The small molecule below binds the protein below.
Small molecule (SMILES): CC(=O)N[C@H]1[C@H](O[C@H]2[C@H](O)[C@@H](NC(C)=O)CO[C@@H]2CO)O[C@H](CO)[C@@H](O[C@@H]2O[C@H](CO)[C@@H](O)[C@H](O)[C@@H]2O)[C@@H]1O

Binding-site contacts:
Ligand atom N2 contacts residue PRO55 of chain 2.C at 3.3 Å (h-bond).
Ligand atom C5 contacts residue PHE59 of chain 2.C at 4.0 Å (hydrophobic).
Ligand atom C4 contacts residue PHE59 of chain 2.C at 3.8 Å (hydrophobic).
Ligand atom C7 contacts residue PRO55 of chain 2.C at 4.2 Å (hydrophobic).
Ligand atom O3 contacts residue PRO55 of chain 2.C at 4.0 Å.
Ligand atom C3 contacts residue PHE59 of chain 2.C at 4.5 Å (hydrophobic).
Ligand atom O3 contacts residue PHE59 of chain 2.C at 4.4 Å.
Ligand atom O5 contacts residue HIS80 of chain 2.C at 3.1 Å (h-bond).
Ligand atom C2 contacts residue SER79 of chain 2.C at 4.3 Å.
Ligand atom C1 contacts residue SER79 of chain 2.C at 3.1 Å.
Ligand atom O6 contacts residue PHE56 of chain 2.C at 4.0 Å.
Ligand atom C7 contacts residue ASN77 of chain 2.C at 3.3 Å.
Ligand atom C6 contacts residue PHE59 of chain 2.C at 3.6 Å (hydrophobic).
Ligand atom N2 contacts residue ASN77 of chain 2.C at 2.8 Å (h-bond).
Ligand atom C5 contacts residue ASN77 of chain 2.C at 3.6 Å.
Ligand atom C4 contacts residue ASN77 of chain 2.C at 4.1 Å.
Ligand atom C8 contacts residue LYS161 of chain 2.C at 4.2 Å.
Ligand atom C3 contacts residue ASN77 of chain 2.C at 3.6 Å.
Ligand atom C1 contacts residue ASN77 of chain 2.C at 1.4 Å.
Ligand atom O7 contacts residue ASN77 of chain 2.C at 3.3 Å (h-bond).
Ligand atom C5 contacts residue HIS80 of chain 2.C at 3.9 Å.
Ligand atom O6 contacts residue PHE59 of chain 2.C at 3.7 Å.
Ligand atom C2 contacts residue ASN77 of chain 2.C at 2.2 Å.
Ligand atom C1 contacts residue HIS80 of chain 2.C at 3.8 Å.
Ligand atom O5 contacts residue SER79 of chain 2.C at 3.6 Å.
Ligand atom C1 contacts residue PRO55 of chain 2.C at 4.1 Å (hydrophobic).
Ligand atom C1 contacts residue PHE59 of chain 2.C at 4.0 Å (hydrophobic).
Ligand atom O6 contacts residue PHE60 of chain 2.C at 3.7 Å.
Ligand atom C2 contacts residue PRO55 of chain 2.C at 3.9 Å (hydrophobic).
Ligand atom O5 contacts residue ASN77 of chain 2.C at 2.4 Å (h-bond).
Ligand atom O7 contacts residue PRO55 of chain 2.C at 4.2 Å.
Ligand atom C2 contacts residue PHE59 of chain 2.C at 4.3 Å (hydrophobic).
Ligand atom C6 contacts residue HIS80 of chain 2.C at 3.7 Å.
Ligand atom O5 contacts residue PHE59 of chain 2.C at 3.5 Å.
Ligand atom C8 contacts residue ASP162 of chain 2.C at 4.4 Å.
Ligand atom C3 contacts residue PRO55 of chain 2.C at 3.6 Å (hydrophobic).
Ligand atom C5 contacts residue SER79 of chain 2.C at 3.8 Å.
Ligand atom O6 contacts residue SER79 of chain 2.C at 4.1 Å.
Ligand atom O7 contacts residue PHE56 of chain 2.C at 4.1 Å.
Ligand atom O6 contacts residue HIS80 of chain 2.C at 2.8 Å (h-bond).

Sequence of chain 2.C:
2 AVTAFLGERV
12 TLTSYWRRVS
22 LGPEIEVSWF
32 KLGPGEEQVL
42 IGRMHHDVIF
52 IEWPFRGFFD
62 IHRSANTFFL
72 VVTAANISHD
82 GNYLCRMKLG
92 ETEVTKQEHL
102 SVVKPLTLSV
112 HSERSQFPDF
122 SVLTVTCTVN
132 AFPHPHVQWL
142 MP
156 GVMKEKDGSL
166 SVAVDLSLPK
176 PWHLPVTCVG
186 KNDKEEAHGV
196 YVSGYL